The protein below binds the small molecule below.
Small molecule (SMILES): Oc1cccc(-c2ccccc2Cl)c1O

Sequence of chain 5.A:
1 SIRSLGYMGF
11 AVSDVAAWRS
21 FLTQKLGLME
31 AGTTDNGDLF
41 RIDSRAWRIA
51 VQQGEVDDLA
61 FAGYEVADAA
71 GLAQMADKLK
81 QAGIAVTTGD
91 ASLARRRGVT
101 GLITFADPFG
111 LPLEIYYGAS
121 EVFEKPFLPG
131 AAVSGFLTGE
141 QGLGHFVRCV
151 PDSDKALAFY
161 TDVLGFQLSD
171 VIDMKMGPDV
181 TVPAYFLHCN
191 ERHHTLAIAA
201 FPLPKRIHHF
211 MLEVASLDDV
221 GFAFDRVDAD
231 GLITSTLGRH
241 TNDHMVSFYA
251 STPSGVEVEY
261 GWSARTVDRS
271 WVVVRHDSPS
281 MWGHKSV

Binding-site contacts:
Ligand atom OA3 contacts residue GLU257 of chain 5.A at 2.5 Å (salt-bridge).
Ligand atom CA4 contacts residue VAL256 of chain 5.A at 4.2 Å (hydrophobic).
Ligand atom CA2 contacts residue GLY255 of chain 5.A at 3.4 Å.
Ligand atom CA1 contacts residue GLY255 of chain 5.A at 3.8 Å.
Ligand atom CA5 contacts residue GLY255 of chain 5.A at 4.1 Å.
Ligand atom CA3 contacts residue LEU203 of chain 5.A at 4.3 Å (hydrophobic).
Ligand atom CB5 contacts residue SER254 of chain 5.A at 4.2 Å.
Ligand atom CB3 contacts residue PRO204 of chain 5.A at 3.5 Å (hydrophobic).
Ligand atom CA4 contacts residue LEU203 of chain 5.A at 4.0 Å (hydrophobic).
Ligand atom CA6 contacts residue VAL256 of chain 5.A at 4.2 Å (hydrophobic).
Ligand atom CA4 contacts residue GLY255 of chain 5.A at 3.8 Å.
Ligand atom CA1 contacts residue LEU203 of chain 5.A at 4.3 Å (hydrophobic).
Ligand atom CB5 contacts residue LYS205 of chain 5.A at 3.6 Å.
Ligand atom CB2 contacts residue PRO204 of chain 5.A at 3.7 Å (hydrophobic).
Ligand atom OA3 contacts residue GLY255 of chain 5.A at 3.8 Å.
Ligand atom CL1 contacts residue PRO204 of chain 5.A at 3.7 Å.
Ligand atom CA5 contacts residue LYS205 of chain 5.A at 4.4 Å.
Ligand atom CA4 contacts residue GLU257 of chain 5.A at 3.7 Å.
Ligand atom CA4 contacts residue HIS208 of chain 5.A at 3.6 Å.
Ligand atom CB6 contacts residue GLY255 of chain 5.A at 3.9 Å.
Ligand atom CA6 contacts residue LEU203 of chain 5.A at 4.1 Å (hydrophobic).
Ligand atom CA5 contacts residue VAL256 of chain 5.A at 3.9 Å (hydrophobic).
Ligand atom CB5 contacts residue PRO204 of chain 5.A at 4.3 Å (hydrophobic).
Ligand atom CB4 contacts residue PRO204 of chain 5.A at 3.9 Å (hydrophobic).
Ligand atom CB1 contacts residue LYS205 of chain 5.A at 4.5 Å.
Ligand atom OA2 contacts residue GLY255 of chain 5.A at 3.9 Å.
Ligand atom CA1 contacts residue VAL256 of chain 5.A at 4.4 Å (hydrophobic).
Ligand atom CA6 contacts residue GLY255 of chain 5.A at 4.1 Å.
Ligand atom CB6 contacts residue LYS205 of chain 5.A at 3.7 Å.
Ligand atom CA3 contacts residue GLU257 of chain 5.A at 3.5 Å.
Ligand atom CA5 contacts residue HIS208 of chain 5.A at 3.8 Å.
Ligand atom CA3 contacts residue GLY255 of chain 5.A at 3.4 Å.
Ligand atom CL1 contacts residue LEU203 of chain 5.A at 3.9 Å.
Ligand atom CB6 contacts residue PRO204 of chain 5.A at 4.4 Å (hydrophobic).
Ligand atom CA2 contacts residue LEU203 of chain 5.A at 4.3 Å (hydrophobic).
Ligand atom CA5 contacts residue ILE207 of chain 5.A at 4.0 Å (hydrophobic).
Ligand atom CA5 contacts residue LEU203 of chain 5.A at 3.8 Å (hydrophobic).
Ligand atom CB6 contacts residue SER254 of chain 5.A at 3.9 Å.
Ligand atom CB1 contacts residue PRO204 of chain 5.A at 4.2 Å (hydrophobic).
Ligand atom CA6 contacts residue LYS205 of chain 5.A at 3.6 Å.